The protein below binds the small molecule below.
Small molecule (SMILES): NCCc1c[nH]c2ccc(O)cc12

Sequence of chain 1.D:
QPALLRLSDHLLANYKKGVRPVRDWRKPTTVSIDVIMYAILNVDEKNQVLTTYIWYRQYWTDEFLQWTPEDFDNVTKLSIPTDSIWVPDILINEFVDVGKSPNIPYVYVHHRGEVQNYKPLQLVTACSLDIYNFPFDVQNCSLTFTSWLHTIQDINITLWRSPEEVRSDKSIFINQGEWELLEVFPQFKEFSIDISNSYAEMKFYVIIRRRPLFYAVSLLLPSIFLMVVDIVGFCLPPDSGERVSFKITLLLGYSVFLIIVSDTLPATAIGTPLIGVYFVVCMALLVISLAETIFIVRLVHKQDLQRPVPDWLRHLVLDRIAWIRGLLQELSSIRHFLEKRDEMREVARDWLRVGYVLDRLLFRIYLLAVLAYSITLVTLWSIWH

Sequence of chain 1.C:
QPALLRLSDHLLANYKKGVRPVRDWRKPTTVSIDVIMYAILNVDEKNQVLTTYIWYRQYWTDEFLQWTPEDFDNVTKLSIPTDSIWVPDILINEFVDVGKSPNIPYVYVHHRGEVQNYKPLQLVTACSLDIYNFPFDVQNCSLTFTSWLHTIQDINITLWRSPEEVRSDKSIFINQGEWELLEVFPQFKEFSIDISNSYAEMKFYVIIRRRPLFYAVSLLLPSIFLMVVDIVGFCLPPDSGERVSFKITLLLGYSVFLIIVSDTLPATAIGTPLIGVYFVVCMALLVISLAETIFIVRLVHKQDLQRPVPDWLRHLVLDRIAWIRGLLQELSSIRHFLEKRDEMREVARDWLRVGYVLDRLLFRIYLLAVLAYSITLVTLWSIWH

Binding-site contacts:
Ligand atom CD1 contacts residue PHE191 of chain 1.D at 4.2 Å (hydrophobic).
Ligand atom CZ3 contacts residue TYR118 of chain 1.C at 4.3 Å (hydrophobic).
Ligand atom CZ3 contacts residue TYR56 of chain 1.C at 4.0 Å (hydrophobic).
Ligand atom CA contacts residue TRP55 of chain 1.C at 4.2 Å (hydrophobic).
Ligand atom OH contacts residue TRP55 of chain 1.C at 3.8 Å.
Ligand atom CH2 contacts residue TYR56 of chain 1.C at 4.4 Å (hydrophobic).
Ligand atom CA contacts residue ASN93 of chain 1.D at 4.2 Å.
Ligand atom NZ contacts residue THR146 of chain 1.D at 3.6 Å.
Ligand atom CE3 contacts residue TRP148 of chain 1.D at 3.7 Å (hydrophobic).
Ligand atom CD1 contacts residue TYR199 of chain 1.D at 3.5 Å (hydrophobic).
Ligand atom OH contacts residue TYR56 of chain 1.C at 2.8 Å (h-bond).
Ligand atom CH2 contacts residue TRP55 of chain 1.C at 3.9 Å (hydrophobic).
Ligand atom CD1 contacts residue ILE193 of chain 1.D at 4.4 Å (hydrophobic).
Ligand atom NE1 contacts residue TYR199 of chain 1.D at 4.2 Å.
Ligand atom CH2 contacts residue ARG57 of chain 1.C at 4.3 Å.
Ligand atom OH contacts residue TRP148 of chain 1.D at 3.7 Å.
Ligand atom CZ3 contacts residue TRP148 of chain 1.D at 4.2 Å (hydrophobic).
Ligand atom CD1 contacts residue TRP55 of chain 1.C at 4.4 Å (hydrophobic).
Ligand atom CZ2 contacts residue TRP55 of chain 1.C at 4.2 Å (hydrophobic).
Ligand atom CB contacts residue TYR199 of chain 1.D at 4.1 Å (hydrophobic).
Ligand atom NZ contacts residue ASN93 of chain 1.D at 3.9 Å.
Ligand atom NZ contacts residue SER147 of chain 1.D at 3.4 Å (h-bond).
Ligand atom CH2 contacts residue ILE36 of chain 1.C at 4.4 Å (hydrophobic).
Ligand atom CE2 contacts residue ILE193 of chain 1.D at 4.3 Å (hydrophobic).
Ligand atom NE1 contacts residue TRP55 of chain 1.C at 4.4 Å.
Ligand atom CE3 contacts residue TYR118 of chain 1.C at 3.9 Å (hydrophobic).
Ligand atom NE1 contacts residue ILE193 of chain 1.D at 3.4 Å.
Ligand atom CA contacts residue TRP148 of chain 1.D at 4.0 Å (hydrophobic).
Ligand atom CZ3 contacts residue TRP55 of chain 1.C at 3.8 Å (hydrophobic).
Ligand atom CE2 contacts residue TRP55 of chain 1.C at 4.0 Å (hydrophobic).
Ligand atom CB contacts residue TRP148 of chain 1.D at 3.3 Å (hydrophobic).
Ligand atom CG contacts residue TYR199 of chain 1.D at 4.2 Å (hydrophobic).
Ligand atom OH contacts residue TYR118 of chain 1.C at 4.1 Å.
Ligand atom CG contacts residue TRP55 of chain 1.C at 4.3 Å (hydrophobic).
Ligand atom NZ contacts residue TRP148 of chain 1.D at 3.9 Å.
Ligand atom CG contacts residue TRP148 of chain 1.D at 4.4 Å (hydrophobic).
Ligand atom CD2 contacts residue TRP55 of chain 1.C at 4.0 Å (hydrophobic).
Ligand atom CD2 contacts residue TYR118 of chain 1.C at 4.2 Å (hydrophobic).
Ligand atom CE3 contacts residue TRP55 of chain 1.C at 4.2 Å (hydrophobic).
Ligand atom OH contacts residue LYS119 of chain 1.C at 4.0 Å.